Binding-site contacts:
Ligand atom C3 contacts residue GLY365 of chain 1.A at 3.4 Å.
Ligand atom C3 contacts residue ASP325 of chain 1.A at 3.3 Å.
Ligand atom O5 contacts residue ARG404 of chain 1.B at 3.7 Å.
Ligand atom O3B contacts residue ARG52 of chain 1.B at 3.1 Å (salt-bridge).
Ligand atom C4 contacts residue GLY365 of chain 1.A at 3.9 Å.
Ligand atom C2 contacts residue ARG323 of chain 1.A at 3.9 Å.
Ligand atom PB contacts residue ARG52 of chain 1.B at 3.4 Å.
Ligand atom C4 contacts residue ARG404 of chain 1.B at 4.0 Å.
Ligand atom PA contacts residue ARG208 of chain 1.A at 3.9 Å.
Ligand atom P contacts residue GLY396 of chain 1.A at 3.6 Å.
Ligand atom O3 contacts residue ASP325 of chain 1.A at 2.5 Å (salt-bridge).
Ligand atom O2A contacts residue ARG208 of chain 1.A at 2.9 Å (salt-bridge).
Ligand atom C2 contacts residue NIO1 of chain 1.F at 3.3 Å.
Ligand atom PA contacts residue LYS412 of chain 1.B at 3.8 Å.
Ligand atom O2 contacts residue ARG323 of chain 1.A at 3.0 Å (salt-bridge).
Ligand atom O3B contacts residue SER410 of chain 1.B at 2.6 Å (h-bond).
Ligand atom O3A contacts residue ARG404 of chain 1.B at 3.1 Å (salt-bridge).
Ligand atom O2P contacts residue GLY396 of chain 1.A at 2.7 Å (h-bond).
Ligand atom O1A contacts residue LYS412 of chain 1.B at 2.7 Å (salt-bridge).
Ligand atom O2P contacts residue GLY395 of chain 1.A at 3.7 Å.
Ligand atom O3 contacts residue GLY365 of chain 1.A at 3.7 Å.
Ligand atom O3B contacts residue ARG404 of chain 1.B at 3.7 Å.
Ligand atom C2 contacts residue ASP325 of chain 1.A at 4.0 Å.
Ligand atom O3 contacts residue ASP366 of chain 1.A at 4.0 Å.
Ligand atom PA contacts residue ARG404 of chain 1.B at 3.8 Å.
Ligand atom C1 contacts residue ARG208 of chain 1.A at 3.8 Å.
Ligand atom C5 contacts residue GLY365 of chain 1.A at 3.4 Å.
Ligand atom P contacts residue GLY395 of chain 1.A at 4.0 Å.
Ligand atom O3B contacts residue LYS412 of chain 1.B at 3.5 Å (salt-bridge).
Ligand atom O2 contacts residue ASP325 of chain 1.A at 3.0 Å (salt-bridge).
Ligand atom C1 contacts residue NIO1 of chain 1.F at 3.8 Å.
Ligand atom O3B contacts residue CYS409 of chain 1.B at 3.8 Å.
Ligand atom O1B contacts residue ARG52 of chain 1.B at 3.4 Å (salt-bridge).
Ligand atom O4 contacts residue ARG404 of chain 1.B at 3.1 Å (salt-bridge).
Ligand atom O2A contacts residue ARG404 of chain 1.B at 3.3 Å (salt-bridge).
Ligand atom O1P contacts residue GLY396 of chain 1.A at 3.4 Å (h-bond).
Ligand atom O2 contacts residue NIO1 of chain 1.F at 3.8 Å.
Ligand atom O5 contacts residue GLY395 of chain 1.A at 3.9 Å.
Ligand atom O2B contacts residue ARG52 of chain 1.B at 3.5 Å (salt-bridge).
Ligand atom O1P contacts residue GLY395 of chain 1.A at 3.1 Å (h-bond).

Sequence of chain 1.A:
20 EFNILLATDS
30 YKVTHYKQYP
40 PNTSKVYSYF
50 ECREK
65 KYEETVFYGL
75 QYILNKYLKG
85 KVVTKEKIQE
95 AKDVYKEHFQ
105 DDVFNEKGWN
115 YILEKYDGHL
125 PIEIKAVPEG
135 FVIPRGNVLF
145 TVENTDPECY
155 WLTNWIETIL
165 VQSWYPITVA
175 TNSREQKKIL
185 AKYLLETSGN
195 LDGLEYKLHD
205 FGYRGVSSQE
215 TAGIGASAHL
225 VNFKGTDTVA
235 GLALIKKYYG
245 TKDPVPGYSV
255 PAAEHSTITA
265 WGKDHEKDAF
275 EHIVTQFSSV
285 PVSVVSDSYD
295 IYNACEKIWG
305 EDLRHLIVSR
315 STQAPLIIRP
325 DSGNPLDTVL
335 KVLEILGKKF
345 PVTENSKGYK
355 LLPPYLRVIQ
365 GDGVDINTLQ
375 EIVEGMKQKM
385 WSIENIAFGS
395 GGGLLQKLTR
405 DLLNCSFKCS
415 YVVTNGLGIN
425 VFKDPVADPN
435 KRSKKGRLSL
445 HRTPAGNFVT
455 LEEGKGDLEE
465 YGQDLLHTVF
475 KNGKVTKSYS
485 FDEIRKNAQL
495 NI

Sequence of chain 1.B:
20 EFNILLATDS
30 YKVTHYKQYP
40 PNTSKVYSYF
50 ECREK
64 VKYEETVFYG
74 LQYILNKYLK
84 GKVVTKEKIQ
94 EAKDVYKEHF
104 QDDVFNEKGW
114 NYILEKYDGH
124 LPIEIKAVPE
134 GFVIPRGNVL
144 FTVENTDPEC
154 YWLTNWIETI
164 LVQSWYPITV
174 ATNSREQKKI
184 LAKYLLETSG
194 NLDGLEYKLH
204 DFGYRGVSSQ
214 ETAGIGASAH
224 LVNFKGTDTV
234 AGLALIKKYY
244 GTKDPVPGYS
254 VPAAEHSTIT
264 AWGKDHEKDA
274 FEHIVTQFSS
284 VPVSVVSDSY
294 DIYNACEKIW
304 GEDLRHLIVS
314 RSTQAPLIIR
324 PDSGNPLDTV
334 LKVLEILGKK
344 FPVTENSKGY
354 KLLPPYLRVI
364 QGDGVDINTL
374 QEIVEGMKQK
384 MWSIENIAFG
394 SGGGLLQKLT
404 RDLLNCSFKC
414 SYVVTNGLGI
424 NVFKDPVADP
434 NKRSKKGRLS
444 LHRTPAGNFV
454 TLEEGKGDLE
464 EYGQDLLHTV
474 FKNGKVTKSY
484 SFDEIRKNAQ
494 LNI

This small molecule binds to this protein.
Small molecule (SMILES): O=P(O)(O)OC[C@H]1O[C@H](O[P](=O)(O)OP(=O)(O)O)[C@H](O)[C@@H]1O